Binding-site contacts:
Ligand atom O5 contacts residue TYR60 of chain 8.G at 3.5 Å.
Ligand atom C4 contacts residue ASN67 of chain 8.E at 4.2 Å.
Ligand atom C6 contacts residue TYR60 of chain 8.G at 3.8 Å (hydrophobic).
Ligand atom C1 contacts residue GLN65 of chain 8.G at 3.7 Å.
Ligand atom C6 contacts residue ASP66 of chain 8.G at 4.2 Å.
Ligand atom O3 contacts residue ASN67 of chain 8.E at 4.4 Å.
Ligand atom O6 contacts residue GLN65 of chain 8.G at 4.2 Å.
Ligand atom C7 contacts residue ASN67 of chain 8.E at 3.6 Å.
Ligand atom C3 contacts residue ASP66 of chain 8.G at 4.3 Å.
Ligand atom C3 contacts residue GLN65 of chain 8.G at 4.1 Å.
Ligand atom C4 contacts residue ASP66 of chain 8.G at 3.8 Å.
Ligand atom O7 contacts residue MET118 of chain 8.E at 3.9 Å.
Ligand atom C5 contacts residue TYR60 of chain 8.G at 4.2 Å (hydrophobic).
Ligand atom O5 contacts residue GLN65 of chain 8.G at 3.9 Å.
Ligand atom C3 contacts residue ASN67 of chain 8.E at 3.8 Å.
Ligand atom O3 contacts residue GLN65 of chain 8.G at 3.2 Å.
Ligand atom N2 contacts residue ASN67 of chain 8.E at 3.1 Å (h-bond).
Ligand atom O3 contacts residue ASP66 of chain 8.G at 3.8 Å.
Ligand atom O5 contacts residue ASN67 of chain 8.E at 2.4 Å (h-bond).
Ligand atom O7 contacts residue ARG89 of chain 8.E at 4.0 Å.
Ligand atom C8 contacts residue GLN65 of chain 8.G at 3.5 Å.
Ligand atom C2 contacts residue GLN65 of chain 8.G at 3.4 Å.
Ligand atom C2 contacts residue ASN67 of chain 8.E at 2.5 Å.
Ligand atom C5 contacts residue ASN67 of chain 8.E at 3.6 Å.
Ligand atom O4 contacts residue ASP66 of chain 8.G at 4.2 Å.
Ligand atom O7 contacts residue ASN67 of chain 8.E at 4.1 Å.
Ligand atom N2 contacts residue GLN65 of chain 8.G at 4.4 Å.
Ligand atom C8 contacts residue ASN67 of chain 8.E at 3.6 Å.
Ligand atom C1 contacts residue ASN67 of chain 8.E at 1.4 Å.
Ligand atom C6 contacts residue GLN65 of chain 8.G at 4.1 Å.
Ligand atom O6 contacts residue ASP66 of chain 8.G at 2.8 Å (salt-bridge).

Sequence of chain 8.E:
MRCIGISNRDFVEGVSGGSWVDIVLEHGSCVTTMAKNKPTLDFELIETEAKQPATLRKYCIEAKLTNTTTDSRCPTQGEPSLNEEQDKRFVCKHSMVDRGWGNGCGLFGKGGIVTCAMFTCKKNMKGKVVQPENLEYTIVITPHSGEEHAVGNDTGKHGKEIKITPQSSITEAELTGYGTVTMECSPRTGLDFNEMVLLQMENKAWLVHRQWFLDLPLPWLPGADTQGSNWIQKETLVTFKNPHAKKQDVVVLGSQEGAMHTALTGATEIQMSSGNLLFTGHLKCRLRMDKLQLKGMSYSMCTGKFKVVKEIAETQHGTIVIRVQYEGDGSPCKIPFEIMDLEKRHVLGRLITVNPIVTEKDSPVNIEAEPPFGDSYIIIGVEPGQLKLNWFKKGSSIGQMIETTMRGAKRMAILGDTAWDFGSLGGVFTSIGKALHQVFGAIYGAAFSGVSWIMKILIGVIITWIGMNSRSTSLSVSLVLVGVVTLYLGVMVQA

Sequence of chain 8.G:
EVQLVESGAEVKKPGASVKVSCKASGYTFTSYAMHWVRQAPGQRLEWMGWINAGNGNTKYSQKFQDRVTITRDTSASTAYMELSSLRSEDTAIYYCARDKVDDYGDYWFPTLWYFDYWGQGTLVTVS

The small molecule below binds the protein below.
Small molecule (SMILES): CC(=O)N[C@@H]1[C@@H](O)[C@H](O)[C@@H](CO)O[C@H]1O